Binding-site contacts:
Ligand atom C8 contacts residue ASN280 of chain 1.C at 3.4 Å.
Ligand atom O1 contacts residue ASN291 of chain 1.C at 3.2 Å (h-bond).
Ligand atom N2 contacts residue ASN291 of chain 1.C at 2.6 Å (h-bond).
Ligand atom C7 contacts residue ASN291 of chain 1.C at 3.8 Å.
Ligand atom C3 contacts residue ASN291 of chain 1.C at 3.0 Å.
Ligand atom C4 contacts residue ASN291 of chain 1.C at 3.9 Å.
Ligand atom C5 contacts residue ASN291 of chain 1.C at 4.0 Å.
Ligand atom C8 contacts residue ASN291 of chain 1.C at 4.4 Å.
Ligand atom C2 contacts residue ASN291 of chain 1.C at 3.1 Å.
Ligand atom O3 contacts residue ASN291 of chain 1.C at 3.9 Å.
Ligand atom O4 contacts residue ASN291 of chain 1.C at 4.0 Å.
Ligand atom C1 contacts residue ASN291 of chain 1.C at 2.7 Å.
Ligand atom O5 contacts residue ASN291 of chain 1.C at 3.9 Å.

A protein and the small-molecule ligand that binds it are described below.
Small molecule (SMILES): CC(=O)N[C@@H]1[C@@H](O)[C@H](O)[C@@H](CO)O[C@H]1O

Sequence of chain 1.C:
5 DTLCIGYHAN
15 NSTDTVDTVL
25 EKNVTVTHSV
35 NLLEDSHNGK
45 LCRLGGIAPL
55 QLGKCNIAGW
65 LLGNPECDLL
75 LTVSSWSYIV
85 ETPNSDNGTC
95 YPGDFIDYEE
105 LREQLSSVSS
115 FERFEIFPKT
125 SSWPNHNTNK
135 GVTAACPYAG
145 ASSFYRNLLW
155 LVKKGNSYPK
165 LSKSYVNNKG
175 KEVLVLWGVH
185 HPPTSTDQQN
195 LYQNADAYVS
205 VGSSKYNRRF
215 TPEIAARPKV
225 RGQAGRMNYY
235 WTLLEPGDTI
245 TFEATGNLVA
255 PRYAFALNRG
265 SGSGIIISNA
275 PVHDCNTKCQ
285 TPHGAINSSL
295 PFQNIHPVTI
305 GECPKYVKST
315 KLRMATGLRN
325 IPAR